Sequence of chain 1.A:
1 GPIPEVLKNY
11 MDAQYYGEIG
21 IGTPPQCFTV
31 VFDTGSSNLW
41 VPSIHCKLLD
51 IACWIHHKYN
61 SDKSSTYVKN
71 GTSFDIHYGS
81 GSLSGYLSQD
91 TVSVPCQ

Sequence of chain 1.B:
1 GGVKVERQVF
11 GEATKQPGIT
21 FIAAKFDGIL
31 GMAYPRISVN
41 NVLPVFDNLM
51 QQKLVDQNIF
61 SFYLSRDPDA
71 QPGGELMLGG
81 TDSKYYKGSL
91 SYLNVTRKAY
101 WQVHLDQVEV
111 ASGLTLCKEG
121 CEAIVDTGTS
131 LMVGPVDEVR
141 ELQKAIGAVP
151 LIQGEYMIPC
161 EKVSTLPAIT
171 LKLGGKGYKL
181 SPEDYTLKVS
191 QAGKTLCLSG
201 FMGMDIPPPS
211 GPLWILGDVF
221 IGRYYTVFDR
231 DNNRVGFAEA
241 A

Binding-site contacts:
Ligand atom N contacts residue GLY35 of chain 1.A at 2.9 Å (h-bond).
Ligand atom N contacts residue GLY128 of chain 1.B at 2.9 Å (h-bond).
Ligand atom CD2 contacts residue ILE206 of chain 1.B at 3.7 Å (hydrophobic).
Ligand atom O contacts residue SER130 of chain 1.B at 2.6 Å (h-bond).
Ligand atom CH contacts residue ASP126 of chain 1.B at 3.6 Å.
Ligand atom OH contacts residue GLY128 of chain 1.B at 3.4 Å (h-bond).
Ligand atom CM contacts residue HIS77 of chain 1.A at 3.1 Å.
Ligand atom CG contacts residue GLY128 of chain 1.B at 3.4 Å.
Ligand atom CG1 contacts residue GLY128 of chain 1.B at 3.5 Å.
Ligand atom CA contacts residue GLY128 of chain 1.B at 3.6 Å.
Ligand atom O contacts residue GLY79 of chain 1.A at 2.9 Å (h-bond).
Ligand atom CD1 contacts residue GLY128 of chain 1.B at 3.6 Å.
Ligand atom CG1 contacts residue SER80 of chain 1.A at 3.5 Å.
Ligand atom C contacts residue SER80 of chain 1.A at 3.4 Å.
Ligand atom C contacts residue GLY35 of chain 1.A at 3.7 Å.
Ligand atom CM contacts residue GLY35 of chain 1.A at 3.6 Å.
Ligand atom N contacts residue SER80 of chain 1.A at 2.7 Å (h-bond).
Ligand atom O contacts residue THR129 of chain 1.B at 3.3 Å.
Ligand atom OH contacts residue ASP126 of chain 1.B at 2.6 Å (salt-bridge).
Ligand atom CA contacts residue SER80 of chain 1.A at 3.0 Å.
Ligand atom C contacts residue SER130 of chain 1.B at 3.7 Å.
Ligand atom OH contacts residue ASP33 of chain 1.A at 2.8 Å (salt-bridge).
Ligand atom OH contacts residue THR129 of chain 1.B at 3.4 Å (h-bond).
Ligand atom CB contacts residue ASP33 of chain 1.A at 3.5 Å.
Ligand atom CH contacts residue ASP33 of chain 1.A at 3.5 Å.
Ligand atom CB contacts residue SER36 of chain 1.A at 3.5 Å.
Ligand atom CB contacts residue GLY35 of chain 1.A at 3.7 Å.
Ligand atom O contacts residue GLY128 of chain 1.B at 3.7 Å.
Ligand atom CA contacts residue GLY128 of chain 1.B at 3.7 Å.
Ligand atom O contacts residue SER130 of chain 1.B at 3.1 Å (h-bond).
Ligand atom N contacts residue THR129 of chain 1.B at 3.5 Å (h-bond).
Ligand atom O contacts residue TYR100 of chain 1.B at 2.9 Å (h-bond).
Ligand atom CD1 contacts residue TYR100 of chain 1.B at 3.3 Å (hydrophobic).
Ligand atom CA contacts residue THR129 of chain 1.B at 3.5 Å.
Ligand atom O contacts residue SER80 of chain 1.A at 2.9 Å (h-bond).
Ligand atom O contacts residue TYR78 of chain 1.A at 3.4 Å.
Ligand atom CB contacts residue GLY128 of chain 1.B at 3.4 Å.
Ligand atom CM contacts residue ASP126 of chain 1.B at 3.3 Å.
Ligand atom O contacts residue GLY79 of chain 1.A at 3.4 Å (h-bond).
Ligand atom C contacts residue GLY128 of chain 1.B at 3.7 Å.

The protein below binds the small molecule below.
Small molecule (SMILES): CC(C)CC(=O)N[C@H](C(=O)N[C@H](C(=O)N[C@@H](CC(C)C)[C@@H](O)CC(=O)N[C@@H](C)C(=O)N[C@@H](CC(C)C)[C@@H](O)CC(=O)O)C(C)C)C(C)C